This small molecule binds to this protein.
Small molecule (SMILES): Nc1ncnc2c1ncn2[C@@H]1O[C@H](CO)[C@@H](O)[C@H]1O

Binding-site contacts:
Ligand atom N1 contacts residue ARG277 of chain 1.A at 3.8 Å.
Ligand atom C8 contacts residue ARG347 of chain 1.A at 3.9 Å.
Ligand atom C2' contacts residue ARG277 of chain 1.A at 3.9 Å.
Ligand atom C2 contacts residue SER280 of chain 1.A at 3.4 Å.
Ligand atom C4 contacts residue GLY344 of chain 1.A at 3.4 Å.
Ligand atom N6 contacts residue ARG277 of chain 1.A at 3.8 Å.
Ligand atom N9 contacts residue GLY344 of chain 1.A at 3.6 Å (h-bond).
Ligand atom C5 contacts residue ARG277 of chain 1.A at 3.7 Å.
Ligand atom N3 contacts residue LYS276 of chain 1.A at 3.8 Å.
Ligand atom C3' contacts residue GLY207 of chain 1.A at 4.0 Å.
Ligand atom C6 contacts residue SER280 of chain 1.A at 3.7 Å.
Ligand atom N7 contacts residue ARG277 of chain 1.A at 3.7 Å.
Ligand atom N7 contacts residue GLY344 of chain 1.A at 4.0 Å.
Ligand atom N6 contacts residue SER280 of chain 1.A at 3.8 Å.
Ligand atom C2 contacts residue ILE348 of chain 1.A at 3.6 Å (hydrophobic).
Ligand atom C4' contacts residue GLY207 of chain 1.A at 3.7 Å.
Ligand atom N1 contacts residue SER280 of chain 1.A at 2.7 Å (h-bond).
Ligand atom O2' contacts residue GLU273 of chain 1.A at 2.7 Å (salt-bridge).
Ligand atom O3' contacts residue LYS276 of chain 1.A at 3.4 Å (salt-bridge).
Ligand atom O4' contacts residue SER345 of chain 1.A at 3.3 Å (h-bond).
Ligand atom O3' contacts residue GLY207 of chain 1.A at 3.6 Å.
Ligand atom C1' contacts residue GLY344 of chain 1.A at 3.9 Å.
Ligand atom C4' contacts residue SER345 of chain 1.A at 4.0 Å.
Ligand atom N7 contacts residue ARG347 of chain 1.A at 3.4 Å (salt-bridge).
Ligand atom C6 contacts residue ARG347 of chain 1.A at 3.7 Å.
Ligand atom C8 contacts residue ARG277 of chain 1.A at 3.5 Å.
Ligand atom O3' contacts residue SER345 of chain 1.A at 4.1 Å.
Ligand atom C1' contacts residue SER345 of chain 1.A at 4.0 Å.
Ligand atom C8 contacts residue GLY344 of chain 1.A at 3.9 Å.
Ligand atom N1 contacts residue ARG347 of chain 1.A at 3.8 Å.
Ligand atom N6 contacts residue ARG347 of chain 1.A at 3.4 Å.
Ligand atom C5 contacts residue GLY344 of chain 1.A at 3.7 Å.
Ligand atom O4' contacts residue GLY344 of chain 1.A at 3.2 Å.
Ligand atom C6 contacts residue ARG277 of chain 1.A at 3.9 Å.
Ligand atom O3' contacts residue GLY235 of chain 1.A at 3.3 Å.
Ligand atom N3 contacts residue GLY344 of chain 1.A at 3.8 Å.
Ligand atom C5' contacts residue GLY207 of chain 1.A at 3.8 Å.
Ligand atom C2' contacts residue GLU273 of chain 1.A at 3.5 Å.
Ligand atom C2' contacts residue LYS276 of chain 1.A at 3.9 Å.
Ligand atom O2' contacts residue LYS276 of chain 1.A at 2.8 Å (salt-bridge).

Sequence of chain 1.A:
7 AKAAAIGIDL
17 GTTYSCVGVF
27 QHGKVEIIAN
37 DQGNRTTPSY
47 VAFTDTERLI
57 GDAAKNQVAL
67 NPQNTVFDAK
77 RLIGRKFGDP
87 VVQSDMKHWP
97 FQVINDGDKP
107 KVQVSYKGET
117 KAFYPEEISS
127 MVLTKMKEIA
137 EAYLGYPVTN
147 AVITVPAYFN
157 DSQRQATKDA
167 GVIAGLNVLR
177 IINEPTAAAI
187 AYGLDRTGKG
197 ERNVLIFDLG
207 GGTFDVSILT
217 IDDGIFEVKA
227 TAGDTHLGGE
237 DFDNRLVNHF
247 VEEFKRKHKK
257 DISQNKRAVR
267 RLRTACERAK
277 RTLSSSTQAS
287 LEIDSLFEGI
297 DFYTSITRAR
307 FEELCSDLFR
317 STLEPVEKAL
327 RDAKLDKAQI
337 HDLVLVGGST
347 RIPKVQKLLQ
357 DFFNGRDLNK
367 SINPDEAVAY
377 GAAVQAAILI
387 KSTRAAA